Binding-site contacts:
Ligand atom C5 contacts residue ASN1134 of chain 1.A at 3.7 Å.
Ligand atom C7 contacts residue ASN1134 of chain 1.A at 3.4 Å.
Ligand atom C3 contacts residue ASN1134 of chain 1.A at 3.8 Å.
Ligand atom C2 contacts residue ASN1134 of chain 1.A at 2.4 Å.
Ligand atom N2 contacts residue ASN1134 of chain 1.A at 2.9 Å (h-bond).
Ligand atom C8 contacts residue ASN1134 of chain 1.A at 4.5 Å.
Ligand atom C4 contacts residue ASN1134 of chain 1.A at 4.2 Å.
Ligand atom C1 contacts residue ASN1134 of chain 1.A at 1.4 Å.
Ligand atom O7 contacts residue ASN1134 of chain 1.A at 3.5 Å (h-bond).
Ligand atom O5 contacts residue ASN1134 of chain 1.A at 2.4 Å (h-bond).

The protein below binds the small molecule below.
Small molecule (SMILES): CC(=O)N[C@H]1[C@H](O[C@H]2[C@H](O)[C@@H](NC(C)=O)CO[C@@H]2CO)O[C@H](CO)[C@@H](O)[C@@H]1O

Sequence of chain 1.A:
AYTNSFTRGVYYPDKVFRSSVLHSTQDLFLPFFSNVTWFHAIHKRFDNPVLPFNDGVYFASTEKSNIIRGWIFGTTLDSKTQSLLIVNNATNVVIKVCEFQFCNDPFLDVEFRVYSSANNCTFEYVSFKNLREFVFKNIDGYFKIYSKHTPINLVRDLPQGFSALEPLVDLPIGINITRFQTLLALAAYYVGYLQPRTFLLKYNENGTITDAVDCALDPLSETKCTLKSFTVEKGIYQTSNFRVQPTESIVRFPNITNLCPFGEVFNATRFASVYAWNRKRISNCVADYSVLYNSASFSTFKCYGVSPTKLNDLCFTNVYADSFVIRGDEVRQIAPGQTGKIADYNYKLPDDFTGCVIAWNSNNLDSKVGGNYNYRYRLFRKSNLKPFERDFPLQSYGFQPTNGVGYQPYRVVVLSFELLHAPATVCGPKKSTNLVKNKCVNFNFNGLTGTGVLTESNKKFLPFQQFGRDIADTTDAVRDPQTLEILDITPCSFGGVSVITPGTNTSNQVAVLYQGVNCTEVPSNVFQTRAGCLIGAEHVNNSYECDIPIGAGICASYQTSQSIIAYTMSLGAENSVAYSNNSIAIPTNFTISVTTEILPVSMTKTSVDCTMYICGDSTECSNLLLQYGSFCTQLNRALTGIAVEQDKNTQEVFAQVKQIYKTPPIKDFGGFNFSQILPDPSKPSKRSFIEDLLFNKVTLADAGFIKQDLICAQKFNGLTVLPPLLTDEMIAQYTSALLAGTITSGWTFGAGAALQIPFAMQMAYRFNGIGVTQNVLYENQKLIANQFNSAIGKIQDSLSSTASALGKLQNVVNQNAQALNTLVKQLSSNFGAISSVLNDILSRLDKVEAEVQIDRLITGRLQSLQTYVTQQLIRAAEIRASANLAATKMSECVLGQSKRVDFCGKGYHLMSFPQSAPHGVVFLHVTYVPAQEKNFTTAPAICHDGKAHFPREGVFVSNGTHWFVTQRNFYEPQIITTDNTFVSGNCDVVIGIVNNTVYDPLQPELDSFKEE